Sequence of chain 1.A:
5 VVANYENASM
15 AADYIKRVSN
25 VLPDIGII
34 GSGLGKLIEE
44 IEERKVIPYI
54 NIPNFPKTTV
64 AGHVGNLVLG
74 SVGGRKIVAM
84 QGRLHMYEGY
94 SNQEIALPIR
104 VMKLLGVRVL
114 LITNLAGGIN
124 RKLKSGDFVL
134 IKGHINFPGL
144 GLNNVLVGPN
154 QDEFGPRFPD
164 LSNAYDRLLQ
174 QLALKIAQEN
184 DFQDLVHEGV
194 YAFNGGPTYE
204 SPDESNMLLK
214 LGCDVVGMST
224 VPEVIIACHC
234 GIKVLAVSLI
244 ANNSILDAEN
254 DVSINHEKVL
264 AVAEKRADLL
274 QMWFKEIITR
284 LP

A protein and the small-molecule ligand that binds it are described below.
Small molecule (SMILES): N[C@@H](COCc1ccccc1)C(=O)O

Binding-site contacts:
Ligand atom C5' contacts residue PHE185 of chain 1.A at 3.6 Å (hydrophobic).
Ligand atom C6' contacts residue TRP276 of chain 1.A at 4.1 Å (hydrophobic).
Ligand atom C2' contacts residue MET275 of chain 1.A at 3.8 Å (hydrophobic).
Ligand atom CA contacts residue ASN183 of chain 1.A at 3.6 Å.
Ligand atom C6' contacts residue GLU279 of chain 1.A at 4.1 Å.
Ligand atom C' contacts residue ASN183 of chain 1.A at 4.2 Å.
Ligand atom C3' contacts residue ASN183 of chain 1.A at 4.2 Å.
Ligand atom C1' contacts residue ASN183 of chain 1.A at 3.7 Å.
Ligand atom C1' contacts residue MET275 of chain 1.A at 4.1 Å (hydrophobic).
Ligand atom C3' contacts residue LEU272 of chain 1.A at 4.1 Å (hydrophobic).
Ligand atom C4' contacts residue MET275 of chain 1.A at 4.0 Å (hydrophobic).
Ligand atom C3' contacts residue MET275 of chain 1.A at 3.7 Å (hydrophobic).
Ligand atom C4' contacts residue TRP276 of chain 1.A at 4.1 Å (hydrophobic).
Ligand atom CB contacts residue GLU279 of chain 1.A at 4.4 Å.
Ligand atom C5' contacts residue ILE179 of chain 1.A at 4.1 Å (hydrophobic).
Ligand atom C5' contacts residue TRP276 of chain 1.A at 3.6 Å (hydrophobic).
Ligand atom C2' contacts residue ASN183 of chain 1.A at 3.9 Å.
Ligand atom C4' contacts residue ASN183 of chain 1.A at 4.3 Å.
Ligand atom CB contacts residue ASN183 of chain 1.A at 4.1 Å.
Ligand atom C6' contacts residue ILE179 of chain 1.A at 3.9 Å (hydrophobic).
Ligand atom C' contacts residue GLU279 of chain 1.A at 4.3 Å.
Ligand atom N contacts residue ASN183 of chain 1.A at 2.6 Å (h-bond).
Ligand atom C5' contacts residue MET275 of chain 1.A at 4.0 Å (hydrophobic).
Ligand atom C4' contacts residue LEU272 of chain 1.A at 3.6 Å (hydrophobic).
Ligand atom C5' contacts residue ASN183 of chain 1.A at 3.9 Å.
Ligand atom C6' contacts residue ASN183 of chain 1.A at 3.5 Å.
Ligand atom C4' contacts residue PHE185 of chain 1.A at 3.5 Å (hydrophobic).
Ligand atom OG contacts residue ASN183 of chain 1.A at 3.3 Å (h-bond).
Ligand atom C6' contacts residue MET275 of chain 1.A at 3.7 Å (hydrophobic).